Sequence of chain 1.C:
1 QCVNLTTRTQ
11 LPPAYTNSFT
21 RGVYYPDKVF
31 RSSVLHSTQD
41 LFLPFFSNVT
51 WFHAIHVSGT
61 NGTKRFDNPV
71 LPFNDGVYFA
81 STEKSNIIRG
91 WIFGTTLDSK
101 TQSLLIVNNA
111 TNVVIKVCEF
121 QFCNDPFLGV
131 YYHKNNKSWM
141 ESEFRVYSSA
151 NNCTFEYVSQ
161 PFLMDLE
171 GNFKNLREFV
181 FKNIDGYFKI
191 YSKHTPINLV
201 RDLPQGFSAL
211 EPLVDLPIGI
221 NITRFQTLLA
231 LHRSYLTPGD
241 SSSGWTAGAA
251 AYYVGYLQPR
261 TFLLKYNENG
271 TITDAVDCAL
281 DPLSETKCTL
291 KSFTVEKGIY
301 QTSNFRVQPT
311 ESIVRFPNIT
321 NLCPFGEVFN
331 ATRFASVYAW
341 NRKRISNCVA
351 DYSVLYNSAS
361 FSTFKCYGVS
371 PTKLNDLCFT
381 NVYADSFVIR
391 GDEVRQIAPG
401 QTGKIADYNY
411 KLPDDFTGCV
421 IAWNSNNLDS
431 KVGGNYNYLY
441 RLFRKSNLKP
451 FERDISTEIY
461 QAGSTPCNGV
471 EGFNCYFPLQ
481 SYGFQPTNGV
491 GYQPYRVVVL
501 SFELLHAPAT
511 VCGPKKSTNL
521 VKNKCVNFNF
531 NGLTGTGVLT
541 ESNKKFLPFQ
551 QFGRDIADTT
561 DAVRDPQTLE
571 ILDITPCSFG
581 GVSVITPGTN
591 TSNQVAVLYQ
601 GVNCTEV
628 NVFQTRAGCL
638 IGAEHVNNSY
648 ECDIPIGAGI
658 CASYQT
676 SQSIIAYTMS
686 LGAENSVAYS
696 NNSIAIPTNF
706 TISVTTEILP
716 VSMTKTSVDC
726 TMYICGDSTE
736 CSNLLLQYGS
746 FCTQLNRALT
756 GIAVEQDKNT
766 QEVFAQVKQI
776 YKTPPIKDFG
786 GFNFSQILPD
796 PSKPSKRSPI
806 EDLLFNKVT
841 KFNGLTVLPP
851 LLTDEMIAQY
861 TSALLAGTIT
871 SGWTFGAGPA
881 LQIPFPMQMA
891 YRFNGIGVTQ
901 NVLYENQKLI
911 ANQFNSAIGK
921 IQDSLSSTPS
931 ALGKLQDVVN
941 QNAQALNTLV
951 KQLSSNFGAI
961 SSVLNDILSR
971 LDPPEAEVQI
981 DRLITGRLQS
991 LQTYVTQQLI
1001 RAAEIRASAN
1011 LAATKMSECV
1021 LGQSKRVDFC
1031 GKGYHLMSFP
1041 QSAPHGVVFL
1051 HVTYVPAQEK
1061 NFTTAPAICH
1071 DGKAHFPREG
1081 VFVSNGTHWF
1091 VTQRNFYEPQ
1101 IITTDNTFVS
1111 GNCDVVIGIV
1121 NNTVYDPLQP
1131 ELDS

Binding-site contacts:
Ligand atom C1 contacts residue ASN1085 of chain 1.C at 1.4 Å.
Ligand atom C3 contacts residue HIS1088 of chain 1.C at 4.4 Å.
Ligand atom C6 contacts residue PHE1090 of chain 1.C at 3.5 Å (hydrophobic).
Ligand atom C8 contacts residue HIS1088 of chain 1.C at 4.2 Å.
Ligand atom C1 contacts residue HIS1088 of chain 1.C at 4.0 Å.
Ligand atom C4 contacts residue ASN1085 of chain 1.C at 4.2 Å.
Ligand atom O7 contacts residue HIS1088 of chain 1.C at 3.6 Å.
Ligand atom N2 contacts residue ASN1085 of chain 1.C at 2.9 Å (h-bond).
Ligand atom O5 contacts residue PHE1090 of chain 1.C at 3.4 Å.
Ligand atom O7 contacts residue ASN1085 of chain 1.C at 3.2 Å (h-bond).
Ligand atom C5 contacts residue HIS1088 of chain 1.C at 4.1 Å.
Ligand atom O6 contacts residue PHE1090 of chain 1.C at 4.5 Å.
Ligand atom C3 contacts residue ASN1085 of chain 1.C at 3.8 Å.
Ligand atom O5 contacts residue ASN1085 of chain 1.C at 2.4 Å (h-bond).
Ligand atom C8 contacts residue ASN1085 of chain 1.C at 3.2 Å.
Ligand atom N2 contacts residue THR1087 of chain 1.C at 4.0 Å.
Ligand atom C1 contacts residue PHE1090 of chain 1.C at 4.1 Å (hydrophobic).
Ligand atom O5 contacts residue HIS1088 of chain 1.C at 4.2 Å.
Ligand atom C5 contacts residue ASN1085 of chain 1.C at 3.7 Å.
Ligand atom C7 contacts residue HIS1088 of chain 1.C at 4.2 Å.
Ligand atom C2 contacts residue ASN1085 of chain 1.C at 2.5 Å.
Ligand atom C7 contacts residue ASN1085 of chain 1.C at 3.2 Å.
Ligand atom C5 contacts residue PHE1090 of chain 1.C at 3.7 Å (hydrophobic).

A small-molecule ligand and the protein it binds are described below.
Small molecule (SMILES): CC(=O)N[C@H]1[C@H](O[C@H]2[C@H](O)[C@@H](NC(C)=O)CO[C@@H]2CO)O[C@H](CO)[C@@H](O)[C@@H]1O